Sequence of chain 2.A:
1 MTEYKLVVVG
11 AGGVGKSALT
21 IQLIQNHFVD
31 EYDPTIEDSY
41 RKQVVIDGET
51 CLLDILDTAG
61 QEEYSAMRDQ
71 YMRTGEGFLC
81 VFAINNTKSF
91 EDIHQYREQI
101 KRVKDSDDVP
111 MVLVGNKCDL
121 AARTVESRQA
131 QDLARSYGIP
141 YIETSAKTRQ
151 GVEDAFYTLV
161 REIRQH

This protein binds this small molecule.
Small molecule (SMILES): Nc1nc2c(ncn2[C@@H]2O[C@H](CO[P](=O)(O)O[P](=O)(O)NP(=O)(O)O)[C@@H](O)[C@H]2O)c(=O)[nH]1

Binding-site contacts:
Ligand atom O2G contacts residue THR35 of chain 2.A at 2.9 Å (h-bond).
Ligand atom N3B contacts residue TYR32 of chain 2.A at 3.5 Å.
Ligand atom O6 contacts residue LYS117 of chain 2.A at 3.3 Å.
Ligand atom O1G contacts residue PRO34 of chain 2.A at 3.4 Å.
Ligand atom O3A contacts residue GLY15 of chain 2.A at 3.2 Å (h-bond).
Ligand atom O3G contacts residue LYS16 of chain 2.A at 2.6 Å (salt-bridge).
Ligand atom O2' contacts residue VAL29 of chain 2.A at 2.7 Å (h-bond).
Ligand atom O3' contacts residue ASP30 of chain 2.A at 2.9 Å (salt-bridge).
Ligand atom O6 contacts residue SER145 of chain 2.A at 3.4 Å.
Ligand atom O3G contacts residue GLY12 of chain 2.A at 3.3 Å.
Ligand atom O1B contacts residue GLY13 of chain 2.A at 3.5 Å (h-bond).
Ligand atom O1A contacts residue GLY15 of chain 2.A at 3.3 Å.
Ligand atom O2B contacts residue LYS16 of chain 2.A at 3.5 Å (salt-bridge).
Ligand atom O1A contacts residue SER17 of chain 2.A at 3.3 Å (h-bond).
Ligand atom O6 contacts residue ASN116 of chain 2.A at 3.3 Å (h-bond).
Ligand atom O3G contacts residue GLY60 of chain 2.A at 2.9 Å (h-bond).
Ligand atom N2 contacts residue LEU120 of chain 2.A at 3.5 Å.
Ligand atom PB contacts residue MG1 of chain 2.D at 3.2 Å.
Ligand atom N1 contacts residue ASP119 of chain 2.A at 2.8 Å (salt-bridge).
Ligand atom O6 contacts residue ALA146 of chain 2.A at 2.8 Å (h-bond).
Ligand atom N3B contacts residue MG1 of chain 2.D at 3.4 Å.
Ligand atom O2A contacts residue TYR32 of chain 2.A at 3.5 Å.
Ligand atom O1B contacts residue VAL14 of chain 2.A at 3.2 Å (h-bond).
Ligand atom N7 contacts residue ASN116 of chain 2.A at 3.1 Å (h-bond).
Ligand atom O2G contacts residue MG1 of chain 2.D at 2.1 Å.
Ligand atom N2 contacts residue ASP119 of chain 2.A at 3.0 Å (salt-bridge).
Ligand atom C8 contacts residue GLY15 of chain 2.A at 3.5 Å.
Ligand atom O4' contacts residue LYS117 of chain 2.A at 3.2 Å (salt-bridge).
Ligand atom O1A contacts residue ALA18 of chain 2.A at 2.8 Å (h-bond).
Ligand atom O2B contacts residue SER17 of chain 2.A at 3.0 Å (h-bond).
Ligand atom O2' contacts residue PHE28 of chain 2.A at 3.2 Å.
Ligand atom N3B contacts residue GLY13 of chain 2.A at 3.1 Å (h-bond).
Ligand atom PG contacts residue MG1 of chain 2.D at 3.2 Å.
Ligand atom O1G contacts residue TYR32 of chain 2.A at 3.0 Å (h-bond).
Ligand atom O2B contacts residue MG1 of chain 2.D at 2.1 Å.
Ligand atom O6 contacts residue ASP119 of chain 2.A at 3.5 Å (salt-bridge).
Ligand atom O1B contacts residue GLY15 of chain 2.A at 3.0 Å (h-bond).
Ligand atom C2' contacts residue VAL29 of chain 2.A at 3.4 Å (hydrophobic).
Ligand atom O1B contacts residue LYS16 of chain 2.A at 2.9 Å (salt-bridge).
Ligand atom O2' contacts residue ASP30 of chain 2.A at 3.1 Å (salt-bridge).